Sequence of chain 1.G:
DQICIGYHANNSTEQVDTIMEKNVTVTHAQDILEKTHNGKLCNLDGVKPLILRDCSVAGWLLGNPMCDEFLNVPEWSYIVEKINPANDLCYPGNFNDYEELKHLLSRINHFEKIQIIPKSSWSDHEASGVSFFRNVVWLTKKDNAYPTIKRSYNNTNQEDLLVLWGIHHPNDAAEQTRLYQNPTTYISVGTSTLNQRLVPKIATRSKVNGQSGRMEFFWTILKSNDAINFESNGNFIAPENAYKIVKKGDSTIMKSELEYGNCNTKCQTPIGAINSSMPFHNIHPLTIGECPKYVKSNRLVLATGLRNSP

A small-molecule ligand and the protein it binds are described below.
Small molecule (SMILES): CC(=O)N[C@H]1[C@H](O[C@H]2[C@H](O)[C@@H](NC(C)=O)CO[C@@H]2CO)O[C@H](CO)[C@@H](O)[C@@H]1O

Binding-site contacts:
Ligand atom O5 contacts residue ASN27 of chain 1.G at 2.5 Å (h-bond).
Ligand atom N2 contacts residue ASN27 of chain 1.G at 2.8 Å (h-bond).
Ligand atom C3 contacts residue LYS26 of chain 1.G at 4.4 Å.
Ligand atom C7 contacts residue ASN27 of chain 1.G at 3.3 Å.
Ligand atom C8 contacts residue GLN19 of chain 1.G at 3.4 Å.
Ligand atom O7 contacts residue ASN27 of chain 1.G at 3.6 Å (h-bond).
Ligand atom O3 contacts residue ASP21 of chain 1.G at 4.2 Å.
Ligand atom C2 contacts residue ASP21 of chain 1.G at 4.4 Å.
Ligand atom C7 contacts residue GLN19 of chain 1.G at 3.9 Å.
Ligand atom C4 contacts residue LYS26 of chain 1.G at 3.9 Å.
Ligand atom O7 contacts residue ARG313 of chain 1.G at 4.5 Å.
Ligand atom C2 contacts residue ASN27 of chain 1.G at 2.6 Å.
Ligand atom C8 contacts residue ARG313 of chain 1.G at 2.7 Å.
Ligand atom C8 contacts residue ASN27 of chain 1.G at 4.3 Å.
Ligand atom C4 contacts residue ASN27 of chain 1.G at 4.4 Å.
Ligand atom C6 contacts residue LYS26 of chain 1.G at 4.3 Å.
Ligand atom C3 contacts residue ASN27 of chain 1.G at 3.9 Å.
Ligand atom O6 contacts residue ASN312 of chain 1.G at 4.4 Å.
Ligand atom O5 contacts residue LYS26 of chain 1.G at 3.8 Å.
Ligand atom C7 contacts residue ASP21 of chain 1.G at 4.3 Å.
Ligand atom C2 contacts residue LYS26 of chain 1.G at 4.3 Å.
Ligand atom O3 contacts residue LYS26 of chain 1.G at 4.2 Å.
Ligand atom C6 contacts residue ASN27 of chain 1.G at 4.4 Å.
Ligand atom C7 contacts residue ARG313 of chain 1.G at 3.9 Å.
Ligand atom C1 contacts residue ASN27 of chain 1.G at 1.5 Å.
Ligand atom O6 contacts residue ASN27 of chain 1.G at 4.4 Å.
Ligand atom N2 contacts residue GLN19 of chain 1.G at 4.1 Å.
Ligand atom O7 contacts residue ASP21 of chain 1.G at 3.2 Å (salt-bridge).
Ligand atom C5 contacts residue ASN27 of chain 1.G at 3.7 Å.
Ligand atom C5 contacts residue LYS26 of chain 1.G at 4.2 Å.